Binding-site contacts:
Ligand atom N2 contacts residue ASP405 of chain 1.C at 3.0 Å (salt-bridge).
Ligand atom C4 contacts residue GLN125 of chain 1.M at 3.5 Å.
Ligand atom O3 contacts residue GLU81 of chain 1.M at 2.7 Å (salt-bridge).
Ligand atom O3 contacts residue ASP126 of chain 1.M at 3.1 Å (salt-bridge).
Ligand atom O7 contacts residue NAG2 of chain 1.U at 2.8 Å (h-bond).
Ligand atom O6 contacts residue HIS127 of chain 1.M at 2.9 Å (h-bond).
Ligand atom C6 contacts residue NAG1 of chain 1.U at 3.5 Å.
Ligand atom C1 contacts residue ASN381 of chain 1.C at 1.4 Å.
Ligand atom O4 contacts residue GLY333 of chain 1.C at 3.4 Å.
Ligand atom O6 contacts residue HIS358 of chain 1.C at 3.2 Å (h-bond).
Ligand atom O3 contacts residue SER76 of chain 1.M at 2.6 Å (h-bond).
Ligand atom C6 contacts residue HIS127 of chain 1.M at 3.2 Å.
Ligand atom C7 contacts residue NAG2 of chain 1.U at 3.3 Å.
Ligand atom C6 contacts residue SER357 of chain 1.C at 3.4 Å.
Ligand atom O4 contacts residue GLN125 of chain 1.M at 2.6 Å (h-bond).
Ligand atom O5 contacts residue SER357 of chain 1.C at 3.5 Å (h-bond).
Ligand atom N2 contacts residue ASN381 of chain 1.C at 3.0 Å (h-bond).
Ligand atom O4 contacts residue TYR123 of chain 1.M at 3.5 Å (h-bond).
Ligand atom O5 contacts residue HIS358 of chain 1.C at 3.2 Å.
Ligand atom C8 contacts residue NAG2 of chain 1.U at 3.2 Å.
Ligand atom O7 contacts residue HIS358 of chain 1.C at 3.4 Å (h-bond).
Ligand atom O5 contacts residue SER383 of chain 1.C at 3.3 Å (h-bond).
Ligand atom O2 contacts residue TYR123 of chain 1.M at 3.3 Å (h-bond).
Ligand atom C5 contacts residue SER383 of chain 1.C at 3.1 Å.
Ligand atom C6 contacts residue SER383 of chain 1.C at 3.2 Å.
Ligand atom C2 contacts residue PRO78 of chain 1.M at 3.5 Å (hydrophobic).
Ligand atom O5 contacts residue ASN381 of chain 1.C at 2.4 Å (h-bond).
Ligand atom O4 contacts residue ASP62 of chain 1.M at 3.1 Å (salt-bridge).
Ligand atom O6 contacts residue NAG1 of chain 1.U at 2.9 Å (h-bond).
Ligand atom O3 contacts residue GLN125 of chain 1.M at 3.3 Å (h-bond).
Ligand atom C3 contacts residue SER76 of chain 1.M at 3.4 Å.
Ligand atom O6 contacts residue GLY333 of chain 1.C at 3.1 Å.
Ligand atom C1 contacts residue ASP405 of chain 1.C at 3.5 Å.
Ligand atom O3 contacts residue NAG2 of chain 1.U at 2.4 Å (h-bond).
Ligand atom C3 contacts residue ASP126 of chain 1.M at 3.1 Å.
Ligand atom C3 contacts residue NAG1 of chain 1.U at 3.5 Å.
Ligand atom O4 contacts residue HIS127 of chain 1.M at 3.4 Å.
Ligand atom C8 contacts residue NAG1 of chain 1.U at 3.0 Å.
Ligand atom C2 contacts residue ASN381 of chain 1.C at 2.6 Å.
Ligand atom O3 contacts residue NAG1 of chain 1.U at 3.0 Å (h-bond).

This small molecule binds to this protein.
Small molecule (SMILES): CC(=O)N[C@H]1[C@H](O[C@H]2[C@H](O)[C@@H](NC(C)=O)CO[C@@H]2CO)O[C@H](CO)[C@@H](O[C@@H]2O[C@H](CO[C@H]3O[C@H](CO[C@H]4O[C@H](CO)[C@@H](O)[C@H](O)[C@@H]4O[C@H]4O[C@H](CO)[C@@H](O)[C@H](O)[C@@H]4O)[C@@H](O)[C@H](O[C@H]4O[C@H](CO)[C@@H](O)[C@H](O)[C@@H]4O)[C@@H]3O)[C@@H](O)[C@H](O[C@H]3O[C@H](CO)[C@@H](O)[C@H](O)[C@@H]3O)[C@@H]2O)[C@@H]1O

Sequence of chain 1.C:
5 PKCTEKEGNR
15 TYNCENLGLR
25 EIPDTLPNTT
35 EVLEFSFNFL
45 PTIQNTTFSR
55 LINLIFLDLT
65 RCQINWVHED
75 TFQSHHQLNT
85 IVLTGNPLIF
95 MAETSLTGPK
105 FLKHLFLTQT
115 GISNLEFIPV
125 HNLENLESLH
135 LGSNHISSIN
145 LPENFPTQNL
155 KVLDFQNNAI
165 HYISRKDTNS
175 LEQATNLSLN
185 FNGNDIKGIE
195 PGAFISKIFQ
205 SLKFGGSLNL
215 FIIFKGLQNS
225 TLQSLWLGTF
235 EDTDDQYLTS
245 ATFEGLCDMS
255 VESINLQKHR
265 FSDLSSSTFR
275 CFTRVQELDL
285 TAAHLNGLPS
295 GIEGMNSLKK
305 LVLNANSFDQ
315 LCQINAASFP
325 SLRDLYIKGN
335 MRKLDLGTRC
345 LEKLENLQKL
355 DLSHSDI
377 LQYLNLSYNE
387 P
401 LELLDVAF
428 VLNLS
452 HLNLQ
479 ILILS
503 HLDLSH

Sequence of chain 1.M:
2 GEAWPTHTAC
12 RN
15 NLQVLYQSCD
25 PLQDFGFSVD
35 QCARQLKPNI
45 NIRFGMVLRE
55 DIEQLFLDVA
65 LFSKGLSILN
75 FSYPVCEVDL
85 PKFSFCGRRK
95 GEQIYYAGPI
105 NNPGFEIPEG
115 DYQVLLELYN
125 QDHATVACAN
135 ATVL